Sequence of chain 1.A:
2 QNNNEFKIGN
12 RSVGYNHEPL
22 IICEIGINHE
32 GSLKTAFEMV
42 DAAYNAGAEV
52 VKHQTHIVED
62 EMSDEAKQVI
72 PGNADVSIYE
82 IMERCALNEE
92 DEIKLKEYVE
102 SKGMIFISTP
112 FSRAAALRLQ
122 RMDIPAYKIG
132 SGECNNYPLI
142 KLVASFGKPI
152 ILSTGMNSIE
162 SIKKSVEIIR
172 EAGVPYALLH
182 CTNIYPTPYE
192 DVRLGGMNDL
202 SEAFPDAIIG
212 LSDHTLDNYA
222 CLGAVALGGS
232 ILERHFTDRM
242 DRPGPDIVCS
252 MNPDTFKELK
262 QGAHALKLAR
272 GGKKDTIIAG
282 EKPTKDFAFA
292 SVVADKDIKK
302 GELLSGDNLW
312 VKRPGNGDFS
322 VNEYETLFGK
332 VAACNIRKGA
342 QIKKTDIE

This protein binds this small molecule.
Small molecule (SMILES): CC(=O)N[C@H](C=O)[C@@H](O)[C@H](O)[C@H](O)CO

Binding-site contacts:
Ligand atom C2 contacts residue TYR186 of chain 1.A at 3.4 Å (hydrophobic).
Ligand atom O3 contacts residue GLN55 of chain 1.A at 3.0 Å (h-bond).
Ligand atom C6 contacts residue ILE79 of chain 1.A at 4.1 Å (hydrophobic).
Ligand atom O7 contacts residue ARG314 of chain 2.A at 3.2 Å (salt-bridge).
Ligand atom O6 contacts residue PRO246 of chain 1.A at 4.0 Å.
Ligand atom C6 contacts residue MET83 of chain 1.A at 4.2 Å (hydrophobic).
Ligand atom O4 contacts residue MET83 of chain 1.A at 3.8 Å.
Ligand atom C2 contacts residue GLN55 of chain 1.A at 4.0 Å.
Ligand atom C7 contacts residue TYR186 of chain 1.A at 4.0 Å (hydrophobic).
Ligand atom C contacts residue TYR186 of chain 1.A at 3.1 Å (hydrophobic).
Ligand atom C5 contacts residue ASP247 of chain 1.A at 3.6 Å.
Ligand atom O5 contacts residue TYR186 of chain 1.A at 4.0 Å.
Ligand atom N2 contacts residue TYR186 of chain 1.A at 2.9 Å (h-bond).
Ligand atom O6 contacts residue PRO72 of chain 1.A at 3.9 Å.
Ligand atom O6 contacts residue ILE82 of chain 1.A at 4.1 Å.
Ligand atom C3 contacts residue ASP247 of chain 1.A at 3.9 Å.
Ligand atom C5 contacts residue ASN74 of chain 1.A at 4.2 Å.
Ligand atom C contacts residue GLN55 of chain 1.A at 3.8 Å.
Ligand atom C8 contacts residue ARG314 of chain 2.A at 3.8 Å.
Ligand atom O1 contacts residue MN1 of chain 1.C at 2.9 Å.
Ligand atom O3 contacts residue HIS236 of chain 1.A at 3.6 Å.
Ligand atom O3 contacts residue ASP247 of chain 1.A at 2.9 Å (salt-bridge).
Ligand atom C contacts residue HIS236 of chain 1.A at 4.0 Å.
Ligand atom O1 contacts residue GLN55 of chain 1.A at 3.8 Å.
Ligand atom C8 contacts residue ALA289 of chain 2.A at 3.6 Å (hydrophobic).
Ligand atom C7 contacts residue ARG314 of chain 2.A at 3.9 Å.
Ligand atom O5 contacts residue ASN74 of chain 1.A at 3.0 Å (h-bond).
Ligand atom C8 contacts residue PHE288 of chain 2.A at 3.9 Å (hydrophobic).
Ligand atom C contacts residue PO41 of chain 1.D at 3.4 Å.
Ligand atom C contacts residue MN1 of chain 1.C at 3.2 Å.
Ligand atom O6 contacts residue ASN74 of chain 1.A at 3.2 Å (h-bond).
Ligand atom C8 contacts residue THR285 of chain 2.A at 3.8 Å.
Ligand atom O7 contacts residue PHE112 of chain 1.A at 3.5 Å.
Ligand atom O1 contacts residue TYR186 of chain 1.A at 3.8 Å.
Ligand atom C3 contacts residue TYR186 of chain 1.A at 3.7 Å (hydrophobic).
Ligand atom C3 contacts residue GLN55 of chain 1.A at 4.2 Å.
Ligand atom O1 contacts residue PO41 of chain 1.D at 2.9 Å (h-bond).
Ligand atom O5 contacts residue ASP247 of chain 1.A at 2.7 Å (salt-bridge).
Ligand atom O4 contacts residue GLN55 of chain 1.A at 3.7 Å.
Ligand atom C6 contacts residue ASN74 of chain 1.A at 4.1 Å.

Sequence of chain 2.A:
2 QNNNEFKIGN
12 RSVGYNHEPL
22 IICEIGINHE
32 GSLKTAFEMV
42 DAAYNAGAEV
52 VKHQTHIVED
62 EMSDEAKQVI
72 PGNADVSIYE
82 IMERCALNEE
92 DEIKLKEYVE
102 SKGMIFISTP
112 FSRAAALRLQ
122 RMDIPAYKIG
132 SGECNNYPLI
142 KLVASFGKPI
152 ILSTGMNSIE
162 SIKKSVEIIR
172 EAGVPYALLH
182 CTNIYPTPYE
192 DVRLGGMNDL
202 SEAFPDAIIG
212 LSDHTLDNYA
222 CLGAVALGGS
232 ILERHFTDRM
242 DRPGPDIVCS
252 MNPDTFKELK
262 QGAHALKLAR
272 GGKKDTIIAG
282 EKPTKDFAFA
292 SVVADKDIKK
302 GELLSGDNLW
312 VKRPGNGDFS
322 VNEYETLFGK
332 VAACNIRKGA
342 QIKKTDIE